Sequence of chain 1.D:
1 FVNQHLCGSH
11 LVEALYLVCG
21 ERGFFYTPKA

Binding-site contacts:
Ligand atom C2 contacts residue LEU6 of chain 1.B at 3.9 Å (hydrophobic).
Ligand atom CM contacts residue LEU17 of chain 1.D at 4.3 Å (hydrophobic).
Ligand atom C5 contacts residue CYS11 of chain 3.A at 3.6 Å (hydrophobic).
Ligand atom O4 contacts residue ILE10 of chain 3.A at 3.9 Å.
Ligand atom O1 contacts residue HIS10 of chain 3.B at 3.5 Å.
Ligand atom O1 contacts residue SER9 of chain 1.B at 3.9 Å.
Ligand atom O2 contacts residue LEU17 of chain 1.D at 4.0 Å.
Ligand atom O2 contacts residue ALA14 of chain 3.B at 4.3 Å.
Ligand atom C5 contacts residue HIS5 of chain 1.B at 4.2 Å.
Ligand atom C6 contacts residue HIS5 of chain 1.B at 4.1 Å.
Ligand atom C2 contacts residue LEU11 of chain 3.B at 4.1 Å (hydrophobic).
Ligand atom O4 contacts residue CYS6 of chain 3.A at 2.5 Å (h-bond).
Ligand atom C2 contacts residue HIS10 of chain 3.B at 4.1 Å.
Ligand atom CM contacts residue TYR16 of chain 1.D at 4.5 Å (hydrophobic).
Ligand atom C6 contacts residue LEU17 of chain 1.D at 3.8 Å (hydrophobic).
Ligand atom O2 contacts residue TYR16 of chain 1.D at 4.2 Å.
Ligand atom C4 contacts residue CYS11 of chain 3.A at 4.0 Å (hydrophobic).
Ligand atom C3 contacts residue LEU6 of chain 1.B at 4.0 Å (hydrophobic).
Ligand atom CM contacts residue GLU13 of chain 1.D at 3.5 Å.
Ligand atom O4 contacts residue LEU11 of chain 3.B at 4.1 Å.
Ligand atom C3 contacts residue LEU11 of chain 3.B at 3.5 Å (hydrophobic).
Ligand atom C contacts residue ALA14 of chain 3.B at 4.3 Å (hydrophobic).
Ligand atom C1 contacts residue HIS5 of chain 1.B at 4.3 Å.
Ligand atom C4 contacts residue HIS5 of chain 1.B at 4.2 Å.
Ligand atom C6 contacts residue CYS11 of chain 3.A at 4.5 Å (hydrophobic).
Ligand atom C6 contacts residue ALA14 of chain 3.B at 4.3 Å (hydrophobic).
Ligand atom C5 contacts residue LEU16 of chain 3.A at 4.3 Å (hydrophobic).
Ligand atom O4 contacts residue SER9 of chain 3.A at 3.8 Å.
Ligand atom C1 contacts residue ALA14 of chain 3.B at 4.3 Å (hydrophobic).
Ligand atom C2 contacts residue HIS5 of chain 1.B at 4.4 Å.
Ligand atom C4 contacts residue CYS6 of chain 3.A at 3.4 Å (hydrophobic).
Ligand atom C5 contacts residue LEU17 of chain 1.D at 4.4 Å (hydrophobic).
Ligand atom C3 contacts residue CYS6 of chain 3.A at 3.4 Å (hydrophobic).
Ligand atom C3 contacts residue HIS5 of chain 1.B at 4.4 Å.
Ligand atom O4 contacts residue CYS11 of chain 3.A at 3.1 Å (h-bond).
Ligand atom C contacts residue HIS10 of chain 3.B at 4.3 Å.
Ligand atom C4 contacts residue LEU11 of chain 3.B at 3.9 Å (hydrophobic).

This protein binds this small molecule.
Small molecule (SMILES): COC(=O)c1ccc(O)cc1

Sequence of chain 1.B:
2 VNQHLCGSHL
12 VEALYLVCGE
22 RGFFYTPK

Sequence of chain 3.A:
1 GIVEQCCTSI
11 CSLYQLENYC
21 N

Sequence of chain 3.B:
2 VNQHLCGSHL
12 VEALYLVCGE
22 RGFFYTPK